Sequence of chain 1.A:
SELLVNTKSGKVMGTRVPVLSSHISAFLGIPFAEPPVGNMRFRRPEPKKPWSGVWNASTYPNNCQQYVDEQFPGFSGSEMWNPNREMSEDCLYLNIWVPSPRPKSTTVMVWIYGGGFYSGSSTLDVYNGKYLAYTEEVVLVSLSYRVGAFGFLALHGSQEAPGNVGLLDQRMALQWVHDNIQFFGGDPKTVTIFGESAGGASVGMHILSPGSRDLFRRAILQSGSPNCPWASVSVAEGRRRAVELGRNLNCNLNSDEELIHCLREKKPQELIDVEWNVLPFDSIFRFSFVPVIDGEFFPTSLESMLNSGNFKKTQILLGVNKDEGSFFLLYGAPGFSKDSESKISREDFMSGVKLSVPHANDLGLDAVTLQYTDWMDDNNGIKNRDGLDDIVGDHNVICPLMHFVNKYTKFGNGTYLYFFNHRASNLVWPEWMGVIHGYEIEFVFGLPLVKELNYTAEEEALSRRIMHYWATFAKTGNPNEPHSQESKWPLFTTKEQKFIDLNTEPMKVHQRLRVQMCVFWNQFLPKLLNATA

Binding-site contacts:
Ligand atom O3 contacts residue VAL431 of chain 1.A at 4.2 Å.
Ligand atom O4 contacts residue LEU456 of chain 1.A at 3.9 Å.
Ligand atom C1 contacts residue ASN429 of chain 1.A at 3.9 Å.
Ligand atom C6 contacts residue ASN429 of chain 1.A at 4.0 Å.
Ligand atom O6 contacts residue GLU455 of chain 1.A at 4.1 Å.
Ligand atom C1 contacts residue NAG1 of chain 1.B at 3.4 Å.
Ligand atom O6 contacts residue TYR458 of chain 1.A at 3.1 Å (h-bond).
Ligand atom C6 contacts residue TYR458 of chain 1.A at 2.6 Å (hydrophobic).
Ligand atom C3 contacts residue ASN429 of chain 1.A at 4.1 Å.
Ligand atom O3 contacts residue SER79 of chain 1.A at 4.1 Å.
Ligand atom C5 contacts residue ASN429 of chain 1.A at 3.7 Å.
Ligand atom O2 contacts residue ASN429 of chain 1.A at 3.9 Å.
Ligand atom C1 contacts residue LEU456 of chain 1.A at 4.2 Å (hydrophobic).
Ligand atom O6 contacts residue GLU445 of chain 1.A at 4.0 Å.
Ligand atom C4 contacts residue ASN429 of chain 1.A at 4.0 Å.
Ligand atom C6 contacts residue GLU445 of chain 1.A at 4.2 Å.
Ligand atom O6 contacts residue NAG1 of chain 1.B at 3.2 Å (h-bond).
Ligand atom C3 contacts residue VAL431 of chain 1.A at 3.9 Å (hydrophobic).
Ligand atom C2 contacts residue ASN429 of chain 1.A at 3.5 Å.
Ligand atom O5 contacts residue ASN429 of chain 1.A at 3.2 Å.
Ligand atom C1 contacts residue ASN457 of chain 1.A at 3.9 Å.
Ligand atom C6 contacts residue LEU456 of chain 1.A at 3.1 Å (hydrophobic).
Ligand atom C2 contacts residue VAL431 of chain 1.A at 3.7 Å (hydrophobic).
Ligand atom O5 contacts residue LEU456 of chain 1.A at 3.7 Å.
Ligand atom C6 contacts residue GLU455 of chain 1.A at 3.8 Å.
Ligand atom O6 contacts residue LEU450 of chain 1.A at 4.1 Å.
Ligand atom O3 contacts residue ASN429 of chain 1.A at 3.3 Å (h-bond).
Ligand atom O5 contacts residue NAG1 of chain 1.B at 3.5 Å.
Ligand atom C5 contacts residue NAG1 of chain 1.B at 3.9 Å.
Ligand atom C3 contacts residue SER79 of chain 1.A at 4.3 Å.
Ligand atom C5 contacts residue ASN457 of chain 1.A at 3.3 Å.
Ligand atom C6 contacts residue ASN457 of chain 1.A at 3.3 Å.
Ligand atom O6 contacts residue LEU456 of chain 1.A at 2.9 Å (h-bond).
Ligand atom C5 contacts residue TYR458 of chain 1.A at 3.9 Å (hydrophobic).
Ligand atom O6 contacts residue ASN457 of chain 1.A at 4.0 Å.
Ligand atom O4 contacts residue ASN429 of chain 1.A at 3.0 Å.
Ligand atom O5 contacts residue ASN457 of chain 1.A at 2.9 Å (h-bond).
Ligand atom O2 contacts residue VAL431 of chain 1.A at 3.2 Å.
Ligand atom C5 contacts residue LEU456 of chain 1.A at 3.6 Å (hydrophobic).
Ligand atom C6 contacts residue NAG1 of chain 1.B at 3.0 Å.

The small molecule below binds the protein below.
Small molecule (SMILES): CC(=O)N[C@H]1CO[C@H](CO)[C@@H](O[C@H]2O[C@H](CO)[C@@H](O)[C@H](O)[C@@H]2O)[C@@H]1O